Sequence of chain 1.B:
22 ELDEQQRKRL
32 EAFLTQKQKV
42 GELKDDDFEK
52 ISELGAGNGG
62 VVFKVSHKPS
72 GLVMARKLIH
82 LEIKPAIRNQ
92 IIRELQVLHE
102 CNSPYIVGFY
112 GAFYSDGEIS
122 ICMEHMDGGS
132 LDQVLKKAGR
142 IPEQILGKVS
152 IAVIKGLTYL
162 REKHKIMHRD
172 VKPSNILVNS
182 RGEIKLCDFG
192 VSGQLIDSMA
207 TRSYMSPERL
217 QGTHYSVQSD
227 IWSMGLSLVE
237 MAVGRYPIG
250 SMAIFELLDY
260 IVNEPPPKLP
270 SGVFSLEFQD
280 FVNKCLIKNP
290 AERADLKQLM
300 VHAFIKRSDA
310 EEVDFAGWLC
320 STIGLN

Binding-site contacts:
Ligand atom C11 contacts residue ASP189 of chain 1.B at 4.0 Å.
Ligand atom C11 contacts residue LYS78 of chain 1.B at 3.9 Å.
Ligand atom C4 contacts residue MET124 of chain 1.B at 3.8 Å (hydrophobic).
Ligand atom C7 contacts residue LEU196 of chain 1.B at 3.8 Å (hydrophobic).
Ligand atom C1 contacts residue PHE190 of chain 1.B at 3.4 Å (hydrophobic).
Ligand atom N13 contacts residue LEU196 of chain 1.B at 3.7 Å.
Ligand atom C10 contacts residue ILE122 of chain 1.B at 4.0 Å (hydrophobic).
Ligand atom C7 contacts residue LYS78 of chain 1.B at 3.4 Å.
Ligand atom C2 contacts residue ASP189 of chain 1.B at 3.1 Å.
Ligand atom C1 contacts residue LEU99 of chain 1.B at 4.2 Å (hydrophobic).
Ligand atom C9 contacts residue MET200 of chain 1.B at 3.4 Å (hydrophobic).
Ligand atom O16 contacts residue ILE197 of chain 1.B at 3.7 Å.
Ligand atom C9 contacts residue LEU196 of chain 1.B at 3.7 Å (hydrophobic).
Ligand atom N14 contacts residue LYS78 of chain 1.B at 4.0 Å.
Ligand atom C5 contacts residue ASP189 of chain 1.B at 3.4 Å.
Ligand atom C10 contacts residue ASP189 of chain 1.B at 3.5 Å.
Ligand atom C6 contacts residue ASP189 of chain 1.B at 3.7 Å.
Ligand atom C7 contacts residue ILE80 of chain 1.B at 3.7 Å (hydrophobic).
Ligand atom I17 contacts residue PHE190 of chain 1.B at 4.1 Å.
Ligand atom N14 contacts residue ASP189 of chain 1.B at 3.3 Å (salt-bridge).
Ligand atom C3 contacts residue ASP189 of chain 1.B at 3.8 Å.
Ligand atom O16 contacts residue GLY191 of chain 1.B at 4.0 Å.
Ligand atom N15 contacts residue LEU196 of chain 1.B at 3.7 Å.
Ligand atom N14 contacts residue ILE122 of chain 1.B at 3.5 Å.
Ligand atom C10 contacts residue PHE190 of chain 1.B at 4.1 Å (hydrophobic).
Ligand atom C8 contacts residue ASP189 of chain 1.B at 3.7 Å.
Ligand atom C8 contacts residue PHE190 of chain 1.B at 3.2 Å (hydrophobic).
Ligand atom I17 contacts residue VAL108 of chain 1.B at 3.6 Å.
Ligand atom C4 contacts residue ASP189 of chain 1.B at 3.7 Å.
Ligand atom C5 contacts residue PHE190 of chain 1.B at 4.2 Å (hydrophobic).
Ligand atom O16 contacts residue PHE190 of chain 1.B at 4.0 Å.
Ligand atom C11 contacts residue LEU196 of chain 1.B at 3.8 Å (hydrophobic).
Ligand atom C3 contacts residue LEU99 of chain 1.B at 3.7 Å (hydrophobic).
Ligand atom C1 contacts residue ASP189 of chain 1.B at 3.7 Å.
Ligand atom C3 contacts residue PHE190 of chain 1.B at 3.8 Å (hydrophobic).
Ligand atom C4 contacts residue ILE122 of chain 1.B at 3.7 Å (hydrophobic).
Ligand atom N13 contacts residue MET200 of chain 1.B at 3.9 Å.
Ligand atom C2 contacts residue ILE122 of chain 1.B at 3.7 Å (hydrophobic).
Ligand atom C12 contacts residue LEU196 of chain 1.B at 3.7 Å (hydrophobic).
Ligand atom C11 contacts residue ILE122 of chain 1.B at 4.2 Å (hydrophobic).

A protein and the small-molecule ligand that binds it are described below.
Small molecule (SMILES): O=C1N=CCc2nc(-c3ccc(I)cc3)cn21